The protein below binds the small molecule below.
Small molecule (SMILES): Nc1ccn([C@@H]2O[C@H](COP(=O)(O)CP(=O)(O)OP(=O)(O)O)[C@@H](O)[C@H]2O)c(=O)n1

Sequence of chain 1.D:
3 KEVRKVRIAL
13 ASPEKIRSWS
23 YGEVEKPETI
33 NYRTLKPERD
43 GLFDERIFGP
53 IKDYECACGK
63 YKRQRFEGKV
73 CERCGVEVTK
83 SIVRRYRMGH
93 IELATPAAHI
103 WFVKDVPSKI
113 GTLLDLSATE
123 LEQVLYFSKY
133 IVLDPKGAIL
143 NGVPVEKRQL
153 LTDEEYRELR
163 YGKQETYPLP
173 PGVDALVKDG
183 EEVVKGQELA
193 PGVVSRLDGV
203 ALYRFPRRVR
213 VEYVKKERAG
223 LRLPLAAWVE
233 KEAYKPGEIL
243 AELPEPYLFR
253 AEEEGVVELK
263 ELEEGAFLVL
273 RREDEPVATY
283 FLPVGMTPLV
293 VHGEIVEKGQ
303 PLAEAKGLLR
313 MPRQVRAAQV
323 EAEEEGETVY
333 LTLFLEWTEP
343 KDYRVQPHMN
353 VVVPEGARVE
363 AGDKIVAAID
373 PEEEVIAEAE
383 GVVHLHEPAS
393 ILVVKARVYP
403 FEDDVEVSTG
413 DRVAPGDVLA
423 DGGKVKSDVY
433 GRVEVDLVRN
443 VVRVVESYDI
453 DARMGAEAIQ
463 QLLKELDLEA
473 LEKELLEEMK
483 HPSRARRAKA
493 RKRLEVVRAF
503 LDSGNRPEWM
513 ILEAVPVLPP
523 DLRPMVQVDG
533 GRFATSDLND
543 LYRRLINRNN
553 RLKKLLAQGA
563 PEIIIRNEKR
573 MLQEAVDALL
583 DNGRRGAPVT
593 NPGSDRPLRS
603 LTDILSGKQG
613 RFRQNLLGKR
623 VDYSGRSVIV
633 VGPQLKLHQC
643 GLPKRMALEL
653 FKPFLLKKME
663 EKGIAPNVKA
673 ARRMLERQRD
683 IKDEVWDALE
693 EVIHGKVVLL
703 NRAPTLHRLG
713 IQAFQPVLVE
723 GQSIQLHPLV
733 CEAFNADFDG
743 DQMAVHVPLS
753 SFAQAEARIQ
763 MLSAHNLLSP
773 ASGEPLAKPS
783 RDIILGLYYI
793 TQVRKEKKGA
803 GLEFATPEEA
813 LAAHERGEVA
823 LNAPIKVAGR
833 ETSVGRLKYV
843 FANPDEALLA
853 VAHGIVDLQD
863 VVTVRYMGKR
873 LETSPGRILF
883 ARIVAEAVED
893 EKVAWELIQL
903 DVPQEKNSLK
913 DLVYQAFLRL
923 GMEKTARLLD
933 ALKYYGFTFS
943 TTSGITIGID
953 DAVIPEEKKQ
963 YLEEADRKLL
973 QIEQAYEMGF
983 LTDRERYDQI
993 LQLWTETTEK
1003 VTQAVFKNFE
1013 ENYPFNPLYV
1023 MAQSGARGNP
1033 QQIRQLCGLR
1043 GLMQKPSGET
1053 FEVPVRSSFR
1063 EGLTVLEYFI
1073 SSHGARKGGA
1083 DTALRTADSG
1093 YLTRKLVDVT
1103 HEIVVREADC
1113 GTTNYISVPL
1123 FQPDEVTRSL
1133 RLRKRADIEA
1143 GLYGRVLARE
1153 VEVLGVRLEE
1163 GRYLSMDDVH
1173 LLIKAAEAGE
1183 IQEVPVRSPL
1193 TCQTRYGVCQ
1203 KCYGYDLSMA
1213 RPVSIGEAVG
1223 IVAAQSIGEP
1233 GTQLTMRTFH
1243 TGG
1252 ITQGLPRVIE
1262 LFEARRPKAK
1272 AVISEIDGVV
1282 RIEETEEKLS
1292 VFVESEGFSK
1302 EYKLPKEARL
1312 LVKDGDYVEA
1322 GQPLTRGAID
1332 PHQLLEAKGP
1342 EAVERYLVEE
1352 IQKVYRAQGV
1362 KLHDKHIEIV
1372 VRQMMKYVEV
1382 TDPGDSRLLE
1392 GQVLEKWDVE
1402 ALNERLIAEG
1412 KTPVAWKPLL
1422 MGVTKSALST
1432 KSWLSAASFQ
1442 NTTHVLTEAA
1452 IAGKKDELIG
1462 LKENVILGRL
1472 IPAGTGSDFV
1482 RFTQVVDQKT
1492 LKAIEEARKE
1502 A

Binding-site contacts:
Ligand atom O2' contacts residue ASN737 of chain 1.D at 2.7 Å (h-bond).
Ligand atom O1G contacts residue ARG1029 of chain 1.D at 3.6 Å.
Ligand atom O1G contacts residue ARG879 of chain 1.C at 3.6 Å.
Ligand atom C2 contacts residue ATP1 of chain 1.I at 3.5 Å.
Ligand atom O4' contacts residue ARG704 of chain 1.D at 2.8 Å (salt-bridge).
Ligand atom C4' contacts residue ATP1 of chain 1.I at 3.4 Å.
Ligand atom O2' contacts residue PRO706 of chain 1.D at 4.1 Å.
Ligand atom C2' contacts residue ASN737 of chain 1.D at 3.6 Å.
Ligand atom C2' contacts residue MET1238 of chain 1.D at 4.0 Å (hydrophobic).
Ligand atom O2A contacts residue THR1240 of chain 1.D at 3.4 Å.
Ligand atom O3G contacts residue THR1240 of chain 1.D at 4.1 Å.
Ligand atom C2' contacts residue ARG704 of chain 1.D at 3.5 Å.
Ligand atom O4' contacts residue ATP1 of chain 1.I at 2.9 Å (h-bond).
Ligand atom N1 contacts residue ATP1 of chain 1.I at 3.9 Å.
Ligand atom C1' contacts residue ARG704 of chain 1.D at 3.1 Å.
Ligand atom O1G contacts residue MG1 of chain 1.M at 3.2 Å.
Ligand atom O1B contacts residue THR1240 of chain 1.D at 3.3 Å.
Ligand atom N3 contacts residue ATP1 of chain 1.I at 3.3 Å (h-bond).
Ligand atom O3B contacts residue MG1 of chain 1.M at 3.7 Å.
Ligand atom C4' contacts residue ARG704 of chain 1.D at 3.5 Å.
Ligand atom C3' contacts residue ASN737 of chain 1.D at 3.7 Å.
Ligand atom PG contacts residue MG1 of chain 1.M at 4.0 Å.
Ligand atom N4 contacts residue ATP1 of chain 1.I at 3.2 Å (h-bond).
Ligand atom O2' contacts residue ARG704 of chain 1.D at 2.8 Å (salt-bridge).
Ligand atom O3G contacts residue ARG557 of chain 1.C at 3.5 Å (salt-bridge).
Ligand atom N3 contacts residue MET1238 of chain 1.D at 3.8 Å.
Ligand atom O2G contacts residue THR1240 of chain 1.D at 3.3 Å (h-bond).
Ligand atom C4 contacts residue ATP1 of chain 1.I at 3.3 Å.
Ligand atom O3' contacts residue GLN1235 of chain 1.D at 3.6 Å (h-bond).
Ligand atom O2 contacts residue PRO706 of chain 1.D at 3.0 Å.
Ligand atom O2B contacts residue MG1 of chain 1.M at 3.5 Å.
Ligand atom O2 contacts residue ATP1 of chain 1.I at 3.7 Å.
Ligand atom C2 contacts residue MET1238 of chain 1.D at 3.8 Å (hydrophobic).
Ligand atom C5' contacts residue ATP1 of chain 1.I at 3.5 Å.
Ligand atom C3' contacts residue ARG704 of chain 1.D at 4.1 Å.
Ligand atom O3G contacts residue ARG879 of chain 1.C at 3.6 Å.
Ligand atom O3' contacts residue ASN737 of chain 1.D at 2.7 Å (h-bond).
Ligand atom C5 contacts residue ATP1 of chain 1.I at 3.6 Å.
Ligand atom C6 contacts residue ATP1 of chain 1.I at 4.0 Å.
Ligand atom O2 contacts residue MET1238 of chain 1.D at 3.6 Å.

Sequence of chain 1.C:
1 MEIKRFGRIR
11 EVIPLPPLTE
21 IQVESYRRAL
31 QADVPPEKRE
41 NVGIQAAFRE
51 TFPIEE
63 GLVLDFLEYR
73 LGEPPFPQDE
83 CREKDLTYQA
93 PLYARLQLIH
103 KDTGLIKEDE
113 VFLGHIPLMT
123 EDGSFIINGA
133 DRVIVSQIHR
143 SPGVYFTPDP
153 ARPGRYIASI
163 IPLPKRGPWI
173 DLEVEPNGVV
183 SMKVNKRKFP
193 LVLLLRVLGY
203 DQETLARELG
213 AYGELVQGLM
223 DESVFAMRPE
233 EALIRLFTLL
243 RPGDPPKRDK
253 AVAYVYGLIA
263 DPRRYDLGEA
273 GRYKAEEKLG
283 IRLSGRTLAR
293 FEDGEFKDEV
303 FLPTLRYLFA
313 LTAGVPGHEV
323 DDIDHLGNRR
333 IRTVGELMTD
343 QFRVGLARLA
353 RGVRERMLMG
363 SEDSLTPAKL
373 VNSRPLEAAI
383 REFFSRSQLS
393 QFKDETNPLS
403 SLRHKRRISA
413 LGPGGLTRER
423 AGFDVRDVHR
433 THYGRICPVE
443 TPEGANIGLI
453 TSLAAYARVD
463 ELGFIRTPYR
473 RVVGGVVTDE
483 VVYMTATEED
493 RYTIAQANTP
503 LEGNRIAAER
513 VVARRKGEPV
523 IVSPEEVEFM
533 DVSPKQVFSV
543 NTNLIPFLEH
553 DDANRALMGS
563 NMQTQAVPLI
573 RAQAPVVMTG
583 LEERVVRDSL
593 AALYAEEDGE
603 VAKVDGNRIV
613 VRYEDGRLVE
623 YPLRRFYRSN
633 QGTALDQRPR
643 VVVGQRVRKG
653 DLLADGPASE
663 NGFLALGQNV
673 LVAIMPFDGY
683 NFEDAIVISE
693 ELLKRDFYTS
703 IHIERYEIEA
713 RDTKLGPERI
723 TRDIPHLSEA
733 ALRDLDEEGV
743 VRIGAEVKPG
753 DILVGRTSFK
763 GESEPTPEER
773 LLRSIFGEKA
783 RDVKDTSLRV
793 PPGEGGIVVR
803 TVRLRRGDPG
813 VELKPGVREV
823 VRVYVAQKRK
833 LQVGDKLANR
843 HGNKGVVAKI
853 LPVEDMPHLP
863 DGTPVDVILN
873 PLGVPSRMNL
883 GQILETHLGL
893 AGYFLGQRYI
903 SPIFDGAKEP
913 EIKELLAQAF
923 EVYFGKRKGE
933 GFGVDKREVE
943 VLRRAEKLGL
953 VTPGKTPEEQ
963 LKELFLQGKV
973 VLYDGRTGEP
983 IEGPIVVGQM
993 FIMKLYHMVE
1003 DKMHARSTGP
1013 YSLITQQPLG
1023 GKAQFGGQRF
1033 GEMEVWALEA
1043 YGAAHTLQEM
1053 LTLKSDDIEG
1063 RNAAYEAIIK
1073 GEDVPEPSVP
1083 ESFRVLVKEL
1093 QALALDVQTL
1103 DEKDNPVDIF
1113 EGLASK